Sequence of chain 1.B:
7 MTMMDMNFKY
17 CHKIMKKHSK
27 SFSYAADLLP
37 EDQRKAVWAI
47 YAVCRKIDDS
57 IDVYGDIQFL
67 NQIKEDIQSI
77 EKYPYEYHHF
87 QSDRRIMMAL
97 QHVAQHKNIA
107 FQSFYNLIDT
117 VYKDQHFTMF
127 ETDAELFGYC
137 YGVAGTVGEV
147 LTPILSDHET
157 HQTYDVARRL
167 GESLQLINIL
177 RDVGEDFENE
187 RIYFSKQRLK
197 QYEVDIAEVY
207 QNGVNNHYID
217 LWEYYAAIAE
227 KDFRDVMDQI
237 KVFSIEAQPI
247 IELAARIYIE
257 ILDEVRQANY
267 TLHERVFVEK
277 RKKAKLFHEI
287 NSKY

A small-molecule ligand and the protein it binds are described below.
Small molecule (SMILES): CC(C)=CCC/C(C)=C/CCC(C)=CCCC(C)=CCS[P](=O)(O)OP(=O)(O)O

Binding-site contacts:
Ligand atom C1 contacts residue GGS1 of chain 1.I at 3.3 Å.
Ligand atom C14 contacts residue ALA163 of chain 1.B at 3.5 Å (hydrophobic).
Ligand atom O3B contacts residue SER27 of chain 1.B at 3.4 Å (h-bond).
Ligand atom O2B contacts residue GGS1 of chain 1.I at 2.5 Å (h-bond).
Ligand atom C2 contacts residue ASN174 of chain 1.B at 3.0 Å.
Ligand atom C5 contacts residue PHE28 of chain 1.B at 3.6 Å (hydrophobic).
Ligand atom C14 contacts residue GLY167 of chain 1.B at 3.1 Å.
Ligand atom C4 contacts residue GLN171 of chain 1.B at 3.0 Å.
Ligand atom C17 contacts residue ILE247 of chain 1.B at 3.7 Å (hydrophobic).
Ligand atom PB contacts residue MG1 of chain 1.K at 3.3 Å.
Ligand atom C10 contacts residue GGS1 of chain 1.I at 3.6 Å.
Ligand atom PB contacts residue ARG177 of chain 1.B at 3.6 Å.
Ligand atom O1A contacts residue SER25 of chain 1.B at 2.9 Å (h-bond).
Ligand atom C3 contacts residue GGS1 of chain 1.I at 3.7 Å.
Ligand atom C1 contacts residue ASN174 of chain 1.B at 3.4 Å.
Ligand atom O1B contacts residue SER27 of chain 1.B at 2.6 Å (h-bond).
Ligand atom PA contacts residue MG1 of chain 1.K at 3.5 Å.
Ligand atom C16 contacts residue LEU166 of chain 1.B at 3.6 Å (hydrophobic).
Ligand atom O3B contacts residue LYS26 of chain 1.B at 3.4 Å (salt-bridge).
Ligand atom C2 contacts residue GGS1 of chain 1.I at 3.5 Å.
Ligand atom C14 contacts residue LEU166 of chain 1.B at 3.2 Å (hydrophobic).
Ligand atom PB contacts residue SER27 of chain 1.B at 3.5 Å.
Ligand atom O2B contacts residue ARG177 of chain 1.B at 3.1 Å (salt-bridge).
Ligand atom C2 contacts residue TYR254 of chain 1.B at 3.7 Å (hydrophobic).
Ligand atom O1B contacts residue TYR254 of chain 1.B at 2.7 Å (h-bond).
Ligand atom C4 contacts residue GGS1 of chain 1.I at 3.5 Å.
Ligand atom O2A contacts residue GGS1 of chain 1.I at 3.0 Å (h-bond).
Ligand atom O2A contacts residue MG1 of chain 1.K at 2.1 Å.
Ligand atom C17 contacts residue LEU166 of chain 1.B at 3.5 Å (hydrophobic).
Ligand atom C7 contacts residue LEU170 of chain 1.B at 3.3 Å (hydrophobic).
Ligand atom C6 contacts residue LEU170 of chain 1.B at 3.0 Å (hydrophobic).
Ligand atom O2B contacts residue ARG271 of chain 1.B at 2.9 Å (salt-bridge).
Ligand atom C19 contacts residue GGS1 of chain 1.I at 2.5 Å.
Ligand atom C9 contacts residue GGS1 of chain 1.I at 3.5 Å.
Ligand atom O1B contacts residue ARG177 of chain 1.B at 2.8 Å (salt-bridge).
Ligand atom O1A contacts residue TYR47 of chain 1.B at 2.5 Å (h-bond).
Ligand atom O1A contacts residue HIS24 of chain 1.B at 3.5 Å (h-bond).
Ligand atom O2A contacts residue ARG51 of chain 1.B at 3.0 Å (salt-bridge).
Ligand atom O2B contacts residue MG1 of chain 1.K at 1.9 Å.
Ligand atom O1A contacts residue ARG51 of chain 1.B at 3.4 Å (salt-bridge).